Sequence of chain 1.C:
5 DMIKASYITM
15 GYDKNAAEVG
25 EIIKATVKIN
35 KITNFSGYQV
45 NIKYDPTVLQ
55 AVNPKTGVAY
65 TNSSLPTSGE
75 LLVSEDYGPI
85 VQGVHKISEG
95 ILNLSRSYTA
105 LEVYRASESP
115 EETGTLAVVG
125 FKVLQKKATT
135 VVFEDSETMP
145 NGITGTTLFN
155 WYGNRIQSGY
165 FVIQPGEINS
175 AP

Binding-site contacts:
Ligand atom C3 contacts residue ASN173 of chain 1.C at 4.2 Å.
Ligand atom C1 contacts residue ALA175 of chain 1.C at 3.8 Å (hydrophobic).
Ligand atom O3 contacts residue LYS131 of chain 1.C at 3.6 Å.
Ligand atom O1 contacts residue SER174 of chain 1.C at 4.2 Å.
Ligand atom O3 contacts residue ALA132 of chain 1.C at 3.0 Å (h-bond).
Ligand atom C2 contacts residue SER174 of chain 1.C at 4.0 Å.
Ligand atom C1 contacts residue ASN173 of chain 1.C at 3.7 Å.
Ligand atom C2 contacts residue ALA175 of chain 1.C at 3.6 Å (hydrophobic).
Ligand atom O1 contacts residue LYS130 of chain 1.C at 4.2 Å.
Ligand atom O1 contacts residue ASN173 of chain 1.C at 3.5 Å (h-bond).
Ligand atom C2 contacts residue ALA132 of chain 1.C at 3.4 Å (hydrophobic).
Ligand atom C1 contacts residue SER174 of chain 1.C at 4.2 Å.
Ligand atom C3 contacts residue LYS131 of chain 1.C at 4.5 Å.
Ligand atom C3 contacts residue ALA132 of chain 1.C at 3.7 Å (hydrophobic).
Ligand atom C2 contacts residue LYS131 of chain 1.C at 4.1 Å.
Ligand atom C2 contacts residue ASN173 of chain 1.C at 2.9 Å.
Ligand atom C3 contacts residue ALA175 of chain 1.C at 3.9 Å (hydrophobic).

A protein and the small-molecule ligand that binds it are described below.
Small molecule (SMILES): OCCCO